The protein below binds the small molecule below.
Small molecule (SMILES): CC(=O)N[C@@H]1[C@@H](O)[C@H](O)[C@@H](CO)O[C@H]1O

Binding-site contacts:
Ligand atom O7 contacts residue ASN118 of chain 57.C at 4.5 Å.
Ligand atom C7 contacts residue TYR90 of chain 57.C at 3.8 Å (hydrophobic).
Ligand atom C6 contacts residue PHE119 of chain 57.C at 4.1 Å (hydrophobic).
Ligand atom C6 contacts residue THR89 of chain 57.C at 4.2 Å.
Ligand atom O6 contacts residue PHE119 of chain 57.C at 2.8 Å (h-bond).
Ligand atom C7 contacts residue ASN118 of chain 57.C at 3.6 Å.
Ligand atom O5 contacts residue PHE119 of chain 57.C at 4.2 Å.
Ligand atom C1 contacts residue THR89 of chain 57.C at 3.9 Å.
Ligand atom C6 contacts residue THR120 of chain 57.C at 3.4 Å.
Ligand atom C8 contacts residue ASN118 of chain 57.C at 3.9 Å.
Ligand atom O6 contacts residue ASN118 of chain 57.C at 4.1 Å.
Ligand atom C8 contacts residue TYR90 of chain 57.C at 3.9 Å (hydrophobic).
Ligand atom C5 contacts residue ASN118 of chain 57.C at 3.7 Å.
Ligand atom C1 contacts residue ASN118 of chain 57.C at 1.4 Å.
Ligand atom N2 contacts residue ASN118 of chain 57.C at 2.9 Å (h-bond).
Ligand atom O5 contacts residue ASN118 of chain 57.C at 2.4 Å (h-bond).
Ligand atom C1 contacts residue SER66 of chain 57.C at 4.2 Å.
Ligand atom O6 contacts residue THR89 of chain 57.C at 3.5 Å.
Ligand atom N2 contacts residue TYR90 of chain 57.C at 4.5 Å.
Ligand atom C5 contacts residue THR89 of chain 57.C at 4.1 Å.
Ligand atom O5 contacts residue THR89 of chain 57.C at 3.8 Å.
Ligand atom O6 contacts residue THR120 of chain 57.C at 3.1 Å (h-bond).
Ligand atom C4 contacts residue ASN118 of chain 57.C at 4.2 Å.
Ligand atom C5 contacts residue THR120 of chain 57.C at 4.0 Å.
Ligand atom O5 contacts residue THR120 of chain 57.C at 3.4 Å (h-bond).
Ligand atom C2 contacts residue SER66 of chain 57.C at 4.4 Å.
Ligand atom C3 contacts residue ASN118 of chain 57.C at 3.8 Å.
Ligand atom O7 contacts residue TYR90 of chain 57.C at 3.7 Å.
Ligand atom C2 contacts residue ASN118 of chain 57.C at 2.4 Å.

Sequence of chain 57.C:
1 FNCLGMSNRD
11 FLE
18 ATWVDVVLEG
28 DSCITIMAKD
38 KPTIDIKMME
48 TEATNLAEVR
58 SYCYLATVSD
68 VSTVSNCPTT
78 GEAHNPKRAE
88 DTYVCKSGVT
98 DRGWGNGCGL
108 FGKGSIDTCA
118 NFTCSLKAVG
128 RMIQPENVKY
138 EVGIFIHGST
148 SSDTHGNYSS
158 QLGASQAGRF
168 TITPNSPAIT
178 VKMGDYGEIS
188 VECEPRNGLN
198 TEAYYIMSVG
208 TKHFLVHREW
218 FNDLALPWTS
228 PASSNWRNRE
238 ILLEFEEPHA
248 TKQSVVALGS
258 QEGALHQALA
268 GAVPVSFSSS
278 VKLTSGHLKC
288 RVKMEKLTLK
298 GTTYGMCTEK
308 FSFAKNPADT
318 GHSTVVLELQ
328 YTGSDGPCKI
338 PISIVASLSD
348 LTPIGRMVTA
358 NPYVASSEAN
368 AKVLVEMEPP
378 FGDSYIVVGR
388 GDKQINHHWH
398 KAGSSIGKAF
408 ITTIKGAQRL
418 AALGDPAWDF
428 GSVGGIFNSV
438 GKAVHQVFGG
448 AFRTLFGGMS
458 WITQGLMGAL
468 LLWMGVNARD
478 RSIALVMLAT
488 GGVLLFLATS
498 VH